Sequence of chain 1.B:
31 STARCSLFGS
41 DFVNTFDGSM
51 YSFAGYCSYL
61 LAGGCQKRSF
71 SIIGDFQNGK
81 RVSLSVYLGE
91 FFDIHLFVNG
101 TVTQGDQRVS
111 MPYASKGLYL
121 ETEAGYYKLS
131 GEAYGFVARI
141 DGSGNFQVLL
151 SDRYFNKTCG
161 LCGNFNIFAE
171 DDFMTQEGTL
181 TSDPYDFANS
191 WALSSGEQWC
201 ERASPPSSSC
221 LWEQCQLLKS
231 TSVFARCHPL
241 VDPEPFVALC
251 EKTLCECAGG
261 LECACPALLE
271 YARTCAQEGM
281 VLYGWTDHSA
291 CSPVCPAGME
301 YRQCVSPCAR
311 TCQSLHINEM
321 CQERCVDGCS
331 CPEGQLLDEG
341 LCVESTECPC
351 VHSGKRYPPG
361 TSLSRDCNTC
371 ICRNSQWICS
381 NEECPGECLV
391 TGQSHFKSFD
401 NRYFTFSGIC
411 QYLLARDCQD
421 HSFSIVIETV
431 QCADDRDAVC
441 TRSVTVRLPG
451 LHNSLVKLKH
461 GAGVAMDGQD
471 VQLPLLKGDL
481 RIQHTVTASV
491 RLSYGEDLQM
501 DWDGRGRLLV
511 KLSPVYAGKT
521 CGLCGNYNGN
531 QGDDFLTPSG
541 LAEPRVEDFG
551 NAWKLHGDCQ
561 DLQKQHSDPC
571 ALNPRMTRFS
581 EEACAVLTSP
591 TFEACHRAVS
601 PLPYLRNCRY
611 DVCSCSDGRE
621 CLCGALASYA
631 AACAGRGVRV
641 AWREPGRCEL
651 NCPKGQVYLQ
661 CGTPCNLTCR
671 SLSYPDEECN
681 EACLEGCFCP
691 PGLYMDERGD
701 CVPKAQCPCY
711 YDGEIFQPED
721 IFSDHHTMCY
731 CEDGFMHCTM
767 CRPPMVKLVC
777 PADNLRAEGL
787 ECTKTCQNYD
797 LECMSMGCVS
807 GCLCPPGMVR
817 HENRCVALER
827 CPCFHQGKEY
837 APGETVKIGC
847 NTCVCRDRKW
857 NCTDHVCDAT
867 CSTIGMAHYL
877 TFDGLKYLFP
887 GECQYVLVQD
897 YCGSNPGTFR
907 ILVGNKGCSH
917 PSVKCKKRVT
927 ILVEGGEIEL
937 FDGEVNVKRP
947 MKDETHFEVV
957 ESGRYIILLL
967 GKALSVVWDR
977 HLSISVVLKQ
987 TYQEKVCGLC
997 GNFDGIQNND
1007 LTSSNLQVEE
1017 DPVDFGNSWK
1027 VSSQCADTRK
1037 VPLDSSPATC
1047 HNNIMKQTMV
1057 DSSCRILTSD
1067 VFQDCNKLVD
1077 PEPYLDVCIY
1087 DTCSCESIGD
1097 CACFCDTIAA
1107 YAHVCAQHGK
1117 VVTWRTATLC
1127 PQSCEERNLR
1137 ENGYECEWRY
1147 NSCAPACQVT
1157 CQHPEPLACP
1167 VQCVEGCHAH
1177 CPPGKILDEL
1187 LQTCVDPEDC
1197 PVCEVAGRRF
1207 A

Binding-site contacts:
Ligand atom C8 contacts residue THR101 of chain 1.B at 3.5 Å.
Ligand atom C1 contacts residue THR101 of chain 1.B at 4.5 Å.
Ligand atom C5 contacts residue ASN99 of chain 1.B at 3.7 Å.
Ligand atom N2 contacts residue THR101 of chain 1.B at 3.2 Å (h-bond).
Ligand atom C6 contacts residue PHE97 of chain 1.B at 3.7 Å (hydrophobic).
Ligand atom C7 contacts residue PHE97 of chain 1.B at 4.0 Å (hydrophobic).
Ligand atom O7 contacts residue PHE97 of chain 1.B at 3.5 Å.
Ligand atom C1 contacts residue ASN99 of chain 1.B at 1.4 Å.
Ligand atom C8 contacts residue ASN99 of chain 1.B at 4.1 Å.
Ligand atom C2 contacts residue ASN99 of chain 1.B at 2.5 Å.
Ligand atom N2 contacts residue ASN99 of chain 1.B at 2.8 Å (h-bond).
Ligand atom C8 contacts residue ARG108 of chain 1.B at 4.1 Å.
Ligand atom O5 contacts residue ASN99 of chain 1.B at 2.4 Å (h-bond).
Ligand atom C5 contacts residue PHE97 of chain 1.B at 3.8 Å (hydrophobic).
Ligand atom C2 contacts residue THR101 of chain 1.B at 4.2 Å.
Ligand atom C4 contacts residue ASN99 of chain 1.B at 4.2 Å.
Ligand atom C7 contacts residue ASN99 of chain 1.B at 3.8 Å.
Ligand atom O5 contacts residue PHE97 of chain 1.B at 4.0 Å.
Ligand atom C3 contacts residue ASN99 of chain 1.B at 3.8 Å.
Ligand atom C8 contacts residue PHE97 of chain 1.B at 4.1 Å (hydrophobic).
Ligand atom C7 contacts residue THR101 of chain 1.B at 3.9 Å.
Ligand atom O7 contacts residue ASN99 of chain 1.B at 4.2 Å.

A small-molecule ligand and the protein it binds are described below.
Small molecule (SMILES): CC(=O)N[C@H]1[C@H](O[C@H]2[C@H](O)[C@@H](NC(C)=O)CO[C@@H]2CO)O[C@H](CO)[C@@H](O[C@@H]2O[C@H](CO)[C@@H](O)[C@H](O)[C@@H]2O)[C@@H]1O